Binding-site contacts:
Ligand atom O2 contacts residue VAL207 of chain 2.A at 3.5 Å.
Ligand atom C5 contacts residue ZN1 of chain 2.C at 4.1 Å.
Ligand atom O2 contacts residue PRO249 of chain 2.A at 3.2 Å.
Ligand atom C41 contacts residue HIS20 of chain 2.A at 4.1 Å.
Ligand atom O42 contacts residue ARG22 of chain 2.A at 2.9 Å (salt-bridge).
Ligand atom O42 contacts residue HIS20 of chain 2.A at 3.3 Å (h-bond).
Ligand atom C6 contacts residue HIS137 of chain 2.A at 4.0 Å.
Ligand atom C41 contacts residue ALA235 of chain 2.A at 4.0 Å (hydrophobic).
Ligand atom F5 contacts residue KCX103 of chain 2.A at 3.7 Å.
Ligand atom N3 contacts residue GLY250 of chain 2.A at 3.9 Å.
Ligand atom C2 contacts residue GLY250 of chain 2.A at 3.9 Å.
Ligand atom O6 contacts residue ZN1 of chain 2.B at 2.5 Å.
Ligand atom F5 contacts residue TYR105 of chain 2.A at 3.6 Å.
Ligand atom O6 contacts residue HIS137 of chain 2.A at 2.9 Å (h-bond).
Ligand atom N1 contacts residue ARG208 of chain 2.A at 2.7 Å (salt-bridge).
Ligand atom O41 contacts residue ALA235 of chain 2.A at 3.8 Å.
Ligand atom F5 contacts residue ZN1 of chain 2.C at 4.0 Å.
Ligand atom C41 contacts residue PRO249 of chain 2.A at 4.0 Å (hydrophobic).
Ligand atom C41 contacts residue ASN52 of chain 2.A at 3.9 Å.
Ligand atom F5 contacts residue ASN52 of chain 2.A at 3.1 Å.
Ligand atom O41 contacts residue PRO249 of chain 2.A at 3.1 Å (h-bond).
Ligand atom O41 contacts residue ARG22 of chain 2.A at 2.8 Å (salt-bridge).
Ligand atom C5 contacts residue HIS20 of chain 2.A at 4.0 Å.
Ligand atom O42 contacts residue ASN52 of chain 2.A at 2.8 Å (h-bond).
Ligand atom N1 contacts residue ZN1 of chain 2.B at 4.0 Å.
Ligand atom N1 contacts residue ASP233 of chain 2.A at 4.1 Å.
Ligand atom F5 contacts residue HIS20 of chain 2.A at 3.4 Å.
Ligand atom N3 contacts residue ALA235 of chain 2.A at 3.9 Å.
Ligand atom O6 contacts residue ARG208 of chain 2.A at 3.8 Å.
Ligand atom N3 contacts residue PRO249 of chain 2.A at 2.9 Å (h-bond).
Ligand atom O41 contacts residue HIS237 of chain 2.A at 3.0 Å (h-bond).
Ligand atom C2 contacts residue ARG208 of chain 2.A at 3.4 Å.
Ligand atom C2 contacts residue PRO249 of chain 2.A at 3.5 Å (hydrophobic).
Ligand atom C41 contacts residue ARG22 of chain 2.A at 3.5 Å.
Ligand atom O2 contacts residue GLY250 of chain 2.A at 3.2 Å (h-bond).
Ligand atom C6 contacts residue ZN1 of chain 2.B at 3.3 Å.
Ligand atom C6 contacts residue ARG208 of chain 2.A at 3.7 Å.
Ligand atom O6 contacts residue KCX103 of chain 2.A at 3.8 Å.
Ligand atom C4 contacts residue PRO249 of chain 2.A at 3.9 Å (hydrophobic).
Ligand atom O2 contacts residue ARG208 of chain 2.A at 2.9 Å (salt-bridge).

Sequence of chain 2.A:
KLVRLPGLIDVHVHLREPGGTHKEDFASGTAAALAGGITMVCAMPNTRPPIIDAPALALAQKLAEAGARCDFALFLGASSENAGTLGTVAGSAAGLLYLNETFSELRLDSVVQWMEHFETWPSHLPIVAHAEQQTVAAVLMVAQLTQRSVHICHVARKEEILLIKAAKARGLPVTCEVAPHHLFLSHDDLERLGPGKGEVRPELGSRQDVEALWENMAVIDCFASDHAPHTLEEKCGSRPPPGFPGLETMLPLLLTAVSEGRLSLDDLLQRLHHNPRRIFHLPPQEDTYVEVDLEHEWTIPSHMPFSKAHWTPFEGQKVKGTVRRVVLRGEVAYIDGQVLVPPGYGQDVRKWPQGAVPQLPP

A small-molecule ligand and the protein it binds are described below.
Small molecule (SMILES): O=C(O)c1[nH]c(=O)[nH]c(=O)c1F